A small-molecule ligand and the protein it binds are described below.
Small molecule (SMILES): CC(=O)N[C@@H]1[C@@H](O)[C@H](O)[C@@H](CO)O[C@H]1O

Sequence of chain 1.E:
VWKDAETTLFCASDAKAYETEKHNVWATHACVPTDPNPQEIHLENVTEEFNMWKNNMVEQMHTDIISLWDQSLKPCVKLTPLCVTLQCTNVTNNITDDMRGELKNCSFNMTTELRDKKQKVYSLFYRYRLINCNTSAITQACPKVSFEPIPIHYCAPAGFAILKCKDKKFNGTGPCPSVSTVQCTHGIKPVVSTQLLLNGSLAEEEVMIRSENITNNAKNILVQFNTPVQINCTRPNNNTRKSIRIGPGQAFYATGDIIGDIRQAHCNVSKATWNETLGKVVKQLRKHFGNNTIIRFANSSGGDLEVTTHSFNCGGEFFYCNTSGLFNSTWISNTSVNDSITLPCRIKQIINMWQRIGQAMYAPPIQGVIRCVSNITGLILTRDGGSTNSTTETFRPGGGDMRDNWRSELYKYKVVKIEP

Binding-site contacts:
Ligand atom O7 contacts residue ASN324 of chain 1.E at 3.5 Å (h-bond).
Ligand atom C3 contacts residue ASN324 of chain 1.E at 3.9 Å.
Ligand atom N2 contacts residue ASN324 of chain 1.E at 3.0 Å (h-bond).
Ligand atom C8 contacts residue ASN324 of chain 1.E at 4.3 Å.
Ligand atom O5 contacts residue ASN324 of chain 1.E at 2.4 Å (h-bond).
Ligand atom C7 contacts residue ASN324 of chain 1.E at 3.5 Å.
Ligand atom C7 contacts residue ARG319 of chain 1.E at 4.1 Å.
Ligand atom C4 contacts residue ASN324 of chain 1.E at 4.3 Å.
Ligand atom C5 contacts residue ASN324 of chain 1.E at 3.6 Å.
Ligand atom C1 contacts residue ASN324 of chain 1.E at 1.4 Å.
Ligand atom C8 contacts residue ARG319 of chain 1.E at 3.4 Å.
Ligand atom C2 contacts residue ASN324 of chain 1.E at 2.7 Å.
Ligand atom O7 contacts residue ARG319 of chain 1.E at 4.4 Å.